Sequence of chain 1.H:
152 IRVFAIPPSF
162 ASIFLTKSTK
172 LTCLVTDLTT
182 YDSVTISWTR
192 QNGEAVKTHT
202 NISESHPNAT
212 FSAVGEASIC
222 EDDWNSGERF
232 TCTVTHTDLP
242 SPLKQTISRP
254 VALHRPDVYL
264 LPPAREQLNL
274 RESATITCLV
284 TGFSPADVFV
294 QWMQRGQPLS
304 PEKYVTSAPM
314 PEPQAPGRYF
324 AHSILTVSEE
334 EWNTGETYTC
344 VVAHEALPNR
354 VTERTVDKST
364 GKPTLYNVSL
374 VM

A protein and the small-molecule ligand that binds it are described below.
Small molecule (SMILES): CC(=O)N[C@@H]1[C@@H](O)[C@H](O)[C@@H](CO)O[C@H]1O

Sequence of chain 1.G:
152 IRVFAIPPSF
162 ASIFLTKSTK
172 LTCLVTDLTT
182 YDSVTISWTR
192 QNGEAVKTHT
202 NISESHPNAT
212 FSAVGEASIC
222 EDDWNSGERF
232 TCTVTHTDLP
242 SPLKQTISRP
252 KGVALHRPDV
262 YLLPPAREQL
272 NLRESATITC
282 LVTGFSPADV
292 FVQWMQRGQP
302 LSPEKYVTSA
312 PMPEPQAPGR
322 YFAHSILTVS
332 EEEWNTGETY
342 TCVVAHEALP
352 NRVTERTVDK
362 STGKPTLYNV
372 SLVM

Sequence of chain 1.J:
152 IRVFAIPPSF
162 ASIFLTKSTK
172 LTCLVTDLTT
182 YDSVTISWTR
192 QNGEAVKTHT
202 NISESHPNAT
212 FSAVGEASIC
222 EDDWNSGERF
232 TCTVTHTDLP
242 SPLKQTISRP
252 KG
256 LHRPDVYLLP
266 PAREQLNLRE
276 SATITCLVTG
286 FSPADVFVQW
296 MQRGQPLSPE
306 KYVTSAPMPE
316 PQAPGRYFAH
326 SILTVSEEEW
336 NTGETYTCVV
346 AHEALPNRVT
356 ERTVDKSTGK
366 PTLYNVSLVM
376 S

Binding-site contacts:
Ligand atom O6 contacts residue ASN370 of chain 1.H at 2.7 Å (h-bond).
Ligand atom C5 contacts residue NAG1 of chain 1.V at 3.3 Å.
Ligand atom C8 contacts residue NAG1 of chain 1.V at 3.4 Å.
Ligand atom N2 contacts residue ASN370 of chain 1.H at 3.5 Å (h-bond).
Ligand atom C6 contacts residue LEU368 of chain 1.J at 3.8 Å (hydrophobic).
Ligand atom O7 contacts residue SER372 of chain 1.G at 3.6 Å.
Ligand atom C6 contacts residue ASN370 of chain 1.H at 3.1 Å.
Ligand atom O6 contacts residue ASN370 of chain 1.G at 4.4 Å.
Ligand atom C1 contacts residue NAG1 of chain 1.V at 4.2 Å.
Ligand atom C5 contacts residue ASN370 of chain 1.J at 4.0 Å.
Ligand atom C7 contacts residue ASN370 of chain 1.H at 3.7 Å.
Ligand atom C7 contacts residue NAG1 of chain 1.V at 3.6 Å.
Ligand atom C3 contacts residue ASN370 of chain 1.H at 3.5 Å.
Ligand atom O5 contacts residue ASN370 of chain 1.J at 3.0 Å (h-bond).
Ligand atom C2 contacts residue ASN370 of chain 1.H at 2.4 Å.
Ligand atom C8 contacts residue SER372 of chain 1.H at 4.0 Å.
Ligand atom C4 contacts residue ASN370 of chain 1.H at 3.4 Å.
Ligand atom C2 contacts residue NAG1 of chain 1.V at 4.3 Å.
Ligand atom C1 contacts residue ASN370 of chain 1.H at 1.4 Å.
Ligand atom C3 contacts residue NAG1 of chain 1.V at 3.6 Å.
Ligand atom C7 contacts residue SER372 of chain 1.H at 3.8 Å.
Ligand atom O3 contacts residue NAG1 of chain 1.V at 4.0 Å.
Ligand atom C1 contacts residue ASN370 of chain 1.J at 3.4 Å.
Ligand atom O5 contacts residue NAG1 of chain 1.V at 3.1 Å (h-bond).
Ligand atom N2 contacts residue NAG1 of chain 1.V at 4.0 Å.
Ligand atom C6 contacts residue TYR369 of chain 1.J at 4.0 Å (hydrophobic).
Ligand atom O7 contacts residue SER372 of chain 1.H at 3.0 Å (h-bond).
Ligand atom O7 contacts residue NAG1 of chain 1.V at 4.0 Å.
Ligand atom O7 contacts residue ASN370 of chain 1.H at 3.1 Å (h-bond).
Ligand atom O4 contacts residue NAG1 of chain 1.V at 3.4 Å.
Ligand atom C5 contacts residue ASN370 of chain 1.H at 3.1 Å.
Ligand atom C4 contacts residue NAG1 of chain 1.V at 3.8 Å.
Ligand atom O5 contacts residue ASN370 of chain 1.H at 2.5 Å (h-bond).